This protein binds this small molecule.
Small molecule (SMILES): CC(C)c1onc(-c2c(Cl)cccc2Cl)c1COc1ccc(-c2ccc3nc(C(=O)O)ccc3c2)cc1

Sequence of chain 4.A:
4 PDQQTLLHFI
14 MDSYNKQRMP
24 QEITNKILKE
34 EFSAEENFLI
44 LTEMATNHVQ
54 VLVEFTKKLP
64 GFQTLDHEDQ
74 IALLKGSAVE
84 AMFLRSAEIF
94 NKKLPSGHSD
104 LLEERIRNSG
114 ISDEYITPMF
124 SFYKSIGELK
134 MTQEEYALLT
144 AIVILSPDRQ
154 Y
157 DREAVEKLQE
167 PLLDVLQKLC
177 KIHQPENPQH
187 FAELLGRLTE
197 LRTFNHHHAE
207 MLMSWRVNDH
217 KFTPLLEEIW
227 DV

Binding-site contacts:
Ligand atom N6 contacts residue TRP211 of chain 4.A at 3.6 Å.
Ligand atom O5 contacts residue HIS204 of chain 4.A at 3.6 Å.
Ligand atom C2 contacts residue THR45 of chain 4.A at 3.7 Å.
Ligand atom CL37 contacts residue MET85 of chain 4.A at 3.6 Å.
Ligand atom C12 contacts residue ALA48 of chain 4.A at 3.7 Å (hydrophobic).
Ligand atom C33 contacts residue MET122 of chain 4.A at 3.9 Å (hydrophobic).
Ligand atom C3 contacts residue THR45 of chain 4.A at 3.5 Å.
Ligand atom CL37 contacts residue HIS204 of chain 4.A at 3.5 Å.
Ligand atom N6 contacts residue HIS204 of chain 4.A at 3.0 Å (h-bond).
Ligand atom C34 contacts residue PHE86 of chain 4.A at 3.6 Å (hydrophobic).
Ligand atom C19 contacts residue ARG88 of chain 4.A at 3.6 Å.
Ligand atom C23 contacts residue THR27 of chain 4.A at 3.3 Å.
Ligand atom C25 contacts residue ILE92 of chain 4.A at 3.3 Å (hydrophobic).
Ligand atom C9 contacts residue LEU44 of chain 4.A at 3.5 Å (hydrophobic).
Ligand atom O29 contacts residue ARG88 of chain 4.A at 2.9 Å (salt-bridge).
Ligand atom C24 contacts residue ILE92 of chain 4.A at 3.6 Å (hydrophobic).
Ligand atom C19 contacts residue HIS51 of chain 4.A at 3.8 Å.
Ligand atom C24 contacts residue THR27 of chain 4.A at 3.8 Å.
Ligand atom CL32 contacts residue ILE114 of chain 4.A at 3.8 Å.
Ligand atom C20 contacts residue ILE92 of chain 4.A at 3.5 Å (hydrophobic).
Ligand atom C1 contacts residue THR45 of chain 4.A at 3.8 Å.
Ligand atom O28 contacts residue LEU97 of chain 4.A at 3.4 Å.
Ligand atom C22 contacts residue MET22 of chain 4.A at 3.7 Å (hydrophobic).
Ligand atom C34 contacts residue TYR126 of chain 4.A at 3.4 Å (hydrophobic).
Ligand atom C2 contacts residue LEU44 of chain 4.A at 3.8 Å (hydrophobic).
Ligand atom O5 contacts residue TRP211 of chain 4.A at 3.2 Å.
Ligand atom O28 contacts residue SER99 of chain 4.A at 2.8 Å (h-bond).
Ligand atom C26 contacts residue ILE92 of chain 4.A at 3.6 Å (hydrophobic).
Ligand atom C3 contacts residue TRP211 of chain 4.A at 3.8 Å (hydrophobic).
Ligand atom C35 contacts residue PHE86 of chain 4.A at 3.4 Å (hydrophobic).
Ligand atom C18 contacts residue HIS51 of chain 4.A at 3.7 Å.
Ligand atom C23 contacts residue SER99 of chain 4.A at 3.6 Å.
Ligand atom C27 contacts residue LEU97 of chain 4.A at 3.5 Å (hydrophobic).
Ligand atom C3 contacts residue PHE41 of chain 4.A at 3.5 Å (hydrophobic).
Ligand atom N21 contacts residue MET22 of chain 4.A at 3.3 Å.
Ligand atom C27 contacts residue ARG88 of chain 4.A at 3.6 Å.
Ligand atom C20 contacts residue MET22 of chain 4.A at 3.7 Å (hydrophobic).
Ligand atom C33 contacts residue TYR126 of chain 4.A at 3.5 Å (hydrophobic).
Ligand atom C1 contacts residue TRP226 of chain 4.A at 3.7 Å (hydrophobic).
Ligand atom C34 contacts residue SER89 of chain 4.A at 3.8 Å.